Binding-site contacts:
Ligand atom C22 contacts residue LEU353 of chain 1.A at 4.0 Å (hydrophobic).
Ligand atom C1 contacts residue ASN235 of chain 1.A at 3.8 Å.
Ligand atom C22 contacts residue ASN233 of chain 1.A at 3.8 Å.
Ligand atom C11 contacts residue TYR350 of chain 1.A at 3.6 Å (hydrophobic).
Ligand atom C8 contacts residue ILE244 of chain 1.A at 3.7 Å (hydrophobic).
Ligand atom C23 contacts residue LEU234 of chain 1.A at 3.7 Å (hydrophobic).
Ligand atom C7 contacts residue TYR350 of chain 1.A at 3.8 Å (hydrophobic).
Ligand atom C12 contacts residue HIS137 of chain 1.A at 2.6 Å.
Ligand atom C10 contacts residue HIS288 of chain 1.A at 4.0 Å.
Ligand atom O5 contacts residue ASN235 of chain 1.A at 3.0 Å (h-bond).
Ligand atom O3 contacts residue GLU270 of chain 1.A at 4.0 Å.
Ligand atom O3 contacts residue MN1 of chain 1.E at 3.4 Å.
Ligand atom C2 contacts residue ASN235 of chain 1.A at 4.0 Å.
Ligand atom C15 contacts residue ASN235 of chain 1.A at 3.5 Å.
Ligand atom O4 contacts residue LEU234 of chain 1.A at 3.6 Å.
Ligand atom C10 contacts residue ALA320 of chain 1.A at 3.8 Å (hydrophobic).
Ligand atom C14 contacts residue HIS137 of chain 1.A at 3.0 Å.
Ligand atom C1 contacts residue HIS245 of chain 1.A at 3.8 Å.
Ligand atom C17 contacts residue LEU234 of chain 1.A at 3.5 Å (hydrophobic).
Ligand atom C15 contacts residue GLU270 of chain 1.A at 3.9 Å.
Ligand atom C5 contacts residue HIS237 of chain 1.A at 3.8 Å.
Ligand atom C1 contacts residue GLY236 of chain 1.A at 4.0 Å.
Ligand atom O2 contacts residue TYR350 of chain 1.A at 4.0 Å.
Ligand atom C23 contacts residue ASN233 of chain 1.A at 3.1 Å.
Ligand atom O3 contacts residue HIS137 of chain 1.A at 3.7 Å.
Ligand atom O5 contacts residue LEU234 of chain 1.A at 3.4 Å.
Ligand atom N1 contacts residue LEU234 of chain 1.A at 3.9 Å.
Ligand atom C7 contacts residue ILE244 of chain 1.A at 4.0 Å (hydrophobic).
Ligand atom O5 contacts residue ASN233 of chain 1.A at 3.7 Å.
Ligand atom C23 contacts residue LEU353 of chain 1.A at 3.9 Å (hydrophobic).
Ligand atom C9 contacts residue ALA320 of chain 1.A at 4.0 Å (hydrophobic).
Ligand atom C5 contacts residue HIS245 of chain 1.A at 4.0 Å.
Ligand atom O1 contacts residue HIS245 of chain 1.A at 4.0 Å.
Ligand atom C3 contacts residue HIS137 of chain 1.A at 3.3 Å.
Ligand atom C16 contacts residue ASN235 of chain 1.A at 3.2 Å.
Ligand atom C13 contacts residue HIS137 of chain 1.A at 1.5 Å.
Ligand atom O3 contacts residue HIS237 of chain 1.A at 3.8 Å.
Ligand atom C7 contacts residue MET290 of chain 1.A at 3.9 Å (hydrophobic).
Ligand atom C10 contacts residue PHE125 of chain 1.A at 3.7 Å (hydrophobic).
Ligand atom C18 contacts residue ASN233 of chain 1.A at 3.8 Å.

This small molecule binds to this protein.
Small molecule (SMILES): CO[C@H]1[C@H]([C@@]2(C)O[C@H]2CC=C(C)C)[C@](C)(O)CC[C@H]1OC(=O)NC1CCC(N)CC1

Sequence of chain 1.A:
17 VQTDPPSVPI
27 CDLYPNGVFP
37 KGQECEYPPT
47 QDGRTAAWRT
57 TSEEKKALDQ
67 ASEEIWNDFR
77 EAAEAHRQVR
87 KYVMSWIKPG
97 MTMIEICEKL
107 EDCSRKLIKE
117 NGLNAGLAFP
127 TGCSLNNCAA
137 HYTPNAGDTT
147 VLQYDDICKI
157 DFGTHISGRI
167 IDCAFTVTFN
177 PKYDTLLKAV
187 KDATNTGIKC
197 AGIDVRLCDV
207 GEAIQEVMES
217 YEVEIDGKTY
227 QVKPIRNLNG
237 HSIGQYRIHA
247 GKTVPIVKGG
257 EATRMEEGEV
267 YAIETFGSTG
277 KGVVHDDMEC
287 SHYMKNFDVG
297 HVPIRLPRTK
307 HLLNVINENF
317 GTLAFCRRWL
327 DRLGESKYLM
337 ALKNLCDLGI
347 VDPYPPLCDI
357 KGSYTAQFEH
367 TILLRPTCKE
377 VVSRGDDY